Sequence of chain 1.A:
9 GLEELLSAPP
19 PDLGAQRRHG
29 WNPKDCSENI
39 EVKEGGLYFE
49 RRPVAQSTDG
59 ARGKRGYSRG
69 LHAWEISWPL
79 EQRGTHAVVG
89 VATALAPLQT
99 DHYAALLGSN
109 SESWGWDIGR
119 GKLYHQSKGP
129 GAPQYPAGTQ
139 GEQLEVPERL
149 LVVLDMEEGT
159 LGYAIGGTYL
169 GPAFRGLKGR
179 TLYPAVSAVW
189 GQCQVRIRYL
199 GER

Binding-site contacts:
Ligand atom O contacts residue TRP188 of chain 1.A at 3.4 Å.
Ligand atom CG contacts residue VAL187 of chain 1.A at 3.6 Å (hydrophobic).
Ligand atom ND2 contacts residue VAL52 of chain 1.A at 3.3 Å (h-bond).
Ligand atom O contacts residue TYR101 of chain 1.A at 3.5 Å (h-bond).
Ligand atom OD1 contacts residue GLY82 of chain 1.A at 3.2 Å.
Ligand atom ND2 contacts residue TYR101 of chain 1.A at 2.9 Å (h-bond).
Ligand atom CB contacts residue TRP188 of chain 1.A at 3.5 Å (hydrophobic).
Ligand atom ND2 contacts residue VAL187 of chain 1.A at 3.0 Å (h-bond).
Ligand atom OD1 contacts residue VAL52 of chain 1.A at 3.4 Å (h-bond).
Ligand atom CG contacts residue THR83 of chain 1.A at 3.7 Å.
Ligand atom CB contacts residue ALA53 of chain 1.A at 3.6 Å (hydrophobic).
Ligand atom ND2 contacts residue ARG49 of chain 1.A at 3.6 Å (salt-bridge).
Ligand atom OD1 contacts residue THR83 of chain 1.A at 2.9 Å (h-bond).
Ligand atom C contacts residue TRP188 of chain 1.A at 3.6 Å (hydrophobic).
Ligand atom CB contacts residue PRO51 of chain 1.A at 3.7 Å (hydrophobic).
Ligand atom CB contacts residue VAL52 of chain 1.A at 3.5 Å (hydrophobic).
Ligand atom CG contacts residue TYR101 of chain 1.A at 3.5 Å (hydrophobic).
Ligand atom CG2 contacts residue PRO51 of chain 1.A at 3.5 Å (hydrophobic).
Ligand atom OD1 contacts residue GLY189 of chain 1.A at 3.2 Å.
Ligand atom OD2 contacts residue GLN54 of chain 1.A at 3.5 Å (h-bond).
Ligand atom CB contacts residue TYR101 of chain 1.A at 3.6 Å (hydrophobic).
Ligand atom OD1 contacts residue PRO51 of chain 1.A at 3.2 Å.
Ligand atom OD1 contacts residue ARG49 of chain 1.A at 2.9 Å (salt-bridge).
Ligand atom ND2 contacts residue GLY189 of chain 1.A at 2.9 Å (h-bond).
Ligand atom CG contacts residue ARG49 of chain 1.A at 3.6 Å.
Ligand atom N contacts residue PRO51 of chain 1.A at 2.9 Å (h-bond).
Ligand atom CA contacts residue PRO51 of chain 1.A at 3.5 Å (hydrophobic).
Ligand atom CB contacts residue VAL187 of chain 1.A at 3.5 Å (hydrophobic).
Ligand atom OD2 contacts residue TYR101 of chain 1.A at 2.6 Å (h-bond).
Ligand atom O contacts residue ALA53 of chain 1.A at 3.6 Å.
Ligand atom CG contacts residue VAL52 of chain 1.A at 3.1 Å (hydrophobic).
Ligand atom CB contacts residue PRO51 of chain 1.A at 3.5 Å (hydrophobic).
Ligand atom O contacts residue GLY189 of chain 1.A at 2.9 Å (h-bond).
Ligand atom OD2 contacts residue ALA53 of chain 1.A at 3.7 Å.
Ligand atom O contacts residue PRO51 of chain 1.A at 3.7 Å.
Ligand atom O contacts residue VAL187 of chain 1.A at 3.6 Å.
Ligand atom CG1 contacts residue PRO51 of chain 1.A at 3.4 Å (hydrophobic).
Ligand atom OD1 contacts residue VAL187 of chain 1.A at 3.6 Å.
Ligand atom CA contacts residue TRP188 of chain 1.A at 3.6 Å (hydrophobic).
Ligand atom ND2 contacts residue THR83 of chain 1.A at 2.9 Å (h-bond).

The protein below binds the small molecule below.
Small molecule (SMILES): CC[C@H](C)[C@@H]1NC(=O)[C@H](CC(=O)O)NC(=O)CNC(=O)[C@H](CCCN=C(N)N)NC(=O)[C@H](CCC(=O)O)NC(=O)[C@H](C(C)C)NC(=O)[C@H](CC(N)=O)NC(=O)[C@H](CC(N)=O)NC(=O)[C@H](CC(N)=O)NC1=O